Binding-site contacts:
Ligand atom O2 contacts residue RIO1 of chain 1.T at 3.5 Å (h-bond).
Ligand atom O1 contacts residue ASP137 of chain 1.D at 3.1 Å (salt-bridge).
Ligand atom O3 contacts residue GLY166 of chain 1.D at 4.2 Å.
Ligand atom O4 contacts residue ASN123 of chain 1.D at 3.5 Å.
Ligand atom C5 contacts residue GLY224 of chain 1.D at 4.0 Å.
Ligand atom C3 contacts residue ASN123 of chain 1.D at 3.8 Å.
Ligand atom C1 contacts residue RIO1 of chain 1.T at 3.5 Å.
Ligand atom O1 contacts residue HIS222 of chain 1.D at 4.0 Å.
Ligand atom C2 contacts residue HIS222 of chain 1.D at 4.0 Å.
Ligand atom O2 contacts residue ASN76 of chain 1.D at 3.1 Å.
Ligand atom O5 contacts residue ASP137 of chain 1.D at 4.1 Å.
Ligand atom C2 contacts residue HIS135 of chain 1.D at 3.8 Å.
Ligand atom O5 contacts residue GLN132 of chain 1.D at 3.6 Å.
Ligand atom O5 contacts residue HIS222 of chain 1.D at 2.8 Å (h-bond).
Ligand atom C2 contacts residue GLN132 of chain 1.D at 3.2 Å.
Ligand atom C4 contacts residue GLY224 of chain 1.D at 3.9 Å.
Ligand atom O1 contacts residue HIS135 of chain 1.D at 3.0 Å (h-bond).
Ligand atom O3 contacts residue ARG233 of chain 1.D at 2.9 Å (salt-bridge).
Ligand atom C2 contacts residue ASN123 of chain 1.D at 4.2 Å.
Ligand atom C4 contacts residue GLN132 of chain 1.D at 4.0 Å.
Ligand atom O4 contacts residue ARG233 of chain 1.D at 2.8 Å (salt-bridge).
Ligand atom O2 contacts residue GLN132 of chain 1.D at 3.1 Å (h-bond).
Ligand atom C1 contacts residue HIS135 of chain 1.D at 3.7 Å.
Ligand atom C3 contacts residue GLN132 of chain 1.D at 3.3 Å.
Ligand atom C1 contacts residue ASN123 of chain 1.D at 3.9 Å.
Ligand atom C5 contacts residue THR168 of chain 1.D at 3.5 Å.
Ligand atom C5 contacts residue ARG233 of chain 1.D at 3.6 Å.
Ligand atom C2 contacts residue NI1 of chain 1.R at 2.8 Å.
Ligand atom O1 contacts residue NI1 of chain 1.R at 2.0 Å (h-bond).
Ligand atom O2 contacts residue ASN123 of chain 1.D at 3.4 Å (h-bond).
Ligand atom O4 contacts residue LEU235 of chain 1.D at 4.1 Å.
Ligand atom O5 contacts residue NI1 of chain 1.R at 2.1 Å (h-bond).
Ligand atom O5 contacts residue HIS135 of chain 1.D at 3.2 Å (h-bond).
Ligand atom O1 contacts residue RIO1 of chain 1.T at 2.8 Å (h-bond).
Ligand atom C4 contacts residue THR168 of chain 1.D at 4.1 Å.
Ligand atom C1 contacts residue NI1 of chain 1.R at 2.8 Å.
Ligand atom O2 contacts residue NI1 of chain 1.R at 4.0 Å.
Ligand atom C1 contacts residue GLN132 of chain 1.D at 3.6 Å.
Ligand atom O3 contacts residue GLY224 of chain 1.D at 3.9 Å.
Ligand atom O3 contacts residue THR168 of chain 1.D at 2.5 Å (h-bond).

Sequence of chain 1.D:
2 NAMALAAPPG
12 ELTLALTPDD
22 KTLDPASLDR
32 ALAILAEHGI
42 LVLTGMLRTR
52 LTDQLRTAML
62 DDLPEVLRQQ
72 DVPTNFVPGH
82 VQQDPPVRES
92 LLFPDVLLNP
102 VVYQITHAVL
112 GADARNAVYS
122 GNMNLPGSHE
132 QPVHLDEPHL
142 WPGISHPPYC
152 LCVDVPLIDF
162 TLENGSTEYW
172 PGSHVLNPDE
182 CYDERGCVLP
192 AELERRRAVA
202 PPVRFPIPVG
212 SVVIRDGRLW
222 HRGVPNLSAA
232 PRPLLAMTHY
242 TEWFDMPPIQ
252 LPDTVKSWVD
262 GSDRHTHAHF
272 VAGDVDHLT

A small-molecule ligand and the protein it binds are described below.
Small molecule (SMILES): O=C(O)CCC(=O)C(=O)O